This small molecule binds to this protein.
Small molecule (SMILES): CN(Cc1cnc2nc(N)nc(N)c2n1)c1ccc(C(=O)N[C@@H](CCC(=O)O)C(=O)O)cc1

Binding-site contacts:
Ligand atom N8 contacts residue LEU33 of chain 1.A at 3.7 Å.
Ligand atom CM contacts residue ILE62 of chain 1.A at 3.6 Å (hydrophobic).
Ligand atom C14 contacts residue ILE62 of chain 1.A at 3.4 Å (hydrophobic).
Ligand atom C4 contacts residue PHE36 of chain 1.A at 3.4 Å (hydrophobic).
Ligand atom NA4 contacts residue TYR119 of chain 1.A at 3.6 Å (h-bond).
Ligand atom NA2 contacts residue ALA11 of chain 1.A at 3.6 Å.
Ligand atom O2 contacts residue SER37 of chain 1.A at 3.1 Å (h-bond).
Ligand atom C4 contacts residue NDP1 of chain 1.F at 3.3 Å.
Ligand atom N3 contacts residue VAL10 of chain 1.A at 3.3 Å (h-bond).
Ligand atom CT contacts residue SER37 of chain 1.A at 3.5 Å.
Ligand atom N1 contacts residue ALA11 of chain 1.A at 3.6 Å.
Ligand atom C15 contacts residue ILE62 of chain 1.A at 3.7 Å (hydrophobic).
Ligand atom NA4 contacts residue VAL9 of chain 1.A at 2.6 Å (h-bond).
Ligand atom O1 contacts residue LEU67 of chain 1.A at 3.7 Å.
Ligand atom O1 contacts residue SER37 of chain 1.A at 3.5 Å.
Ligand atom NA2 contacts residue VAL10 of chain 1.A at 3.5 Å (h-bond).
Ligand atom C4A contacts residue NDP1 of chain 1.F at 3.1 Å.
Ligand atom N10 contacts residue ILE62 of chain 1.A at 3.6 Å.
Ligand atom NA4 contacts residue PHE36 of chain 1.A at 3.4 Å.
Ligand atom C7 contacts residue LEU25 of chain 1.A at 3.6 Å (hydrophobic).
Ligand atom C2 contacts residue ALA11 of chain 1.A at 3.7 Å (hydrophobic).
Ligand atom C16 contacts residue PHE36 of chain 1.A at 3.6 Å (hydrophobic).
Ligand atom N1 contacts residue ASP32 of chain 1.A at 2.8 Å (salt-bridge).
Ligand atom CT contacts residue ARG70 of chain 1.A at 3.3 Å.
Ligand atom C6 contacts residue NDP1 of chain 1.F at 3.7 Å.
Ligand atom N3 contacts residue ALA11 of chain 1.A at 3.8 Å.
Ligand atom OE2 contacts residue LEU33 of chain 1.A at 3.7 Å.
Ligand atom O2 contacts residue ARG70 of chain 1.A at 2.8 Å (salt-bridge).
Ligand atom NA2 contacts residue THR134 of chain 1.A at 3.2 Å (h-bond).
Ligand atom O1 contacts residue ARG70 of chain 1.A at 2.6 Å (salt-bridge).
Ligand atom C4 contacts residue VAL9 of chain 1.A at 3.5 Å (hydrophobic).
Ligand atom N3 contacts residue VAL9 of chain 1.A at 3.3 Å.
Ligand atom C2 contacts residue VAL10 of chain 1.A at 3.7 Å (hydrophobic).
Ligand atom C2 contacts residue ASP32 of chain 1.A at 3.5 Å.
Ligand atom N contacts residue LEU67 of chain 1.A at 3.7 Å.
Ligand atom N5 contacts residue NDP1 of chain 1.F at 3.4 Å.
Ligand atom C8A contacts residue NDP1 of chain 1.F at 3.5 Å.
Ligand atom C13 contacts residue ILE62 of chain 1.A at 3.6 Å (hydrophobic).
Ligand atom NA2 contacts residue ASP32 of chain 1.A at 2.8 Å (salt-bridge).
Ligand atom N3 contacts residue NDP1 of chain 1.F at 3.7 Å.

Sequence of chain 1.A:
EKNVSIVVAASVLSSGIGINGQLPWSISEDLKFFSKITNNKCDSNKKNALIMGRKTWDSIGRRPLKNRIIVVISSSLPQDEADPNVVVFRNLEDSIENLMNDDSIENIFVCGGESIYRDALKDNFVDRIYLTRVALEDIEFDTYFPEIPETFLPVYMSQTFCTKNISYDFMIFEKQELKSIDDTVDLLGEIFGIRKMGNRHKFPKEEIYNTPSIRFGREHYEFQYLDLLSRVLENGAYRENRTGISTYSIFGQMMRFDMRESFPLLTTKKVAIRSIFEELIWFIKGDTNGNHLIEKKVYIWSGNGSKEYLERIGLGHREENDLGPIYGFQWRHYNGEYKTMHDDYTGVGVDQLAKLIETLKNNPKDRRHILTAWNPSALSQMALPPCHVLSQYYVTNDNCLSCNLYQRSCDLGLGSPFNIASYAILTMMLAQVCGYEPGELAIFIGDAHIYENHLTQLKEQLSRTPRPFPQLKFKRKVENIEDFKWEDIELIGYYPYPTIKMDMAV